The small molecule below binds the protein below.
Small molecule (SMILES): O=P(O)(O)OC[C@H]1O[C@](O)(COP(=O)(O)O)[C@@H](O)[C@@H]1O

Binding-site contacts:
Ligand atom O4 contacts residue THR542 of chain 2.C at 3.6 Å (h-bond).
Ligand atom O6P contacts residue GLY540 of chain 2.C at 2.8 Å (h-bond).
Ligand atom O4P contacts residue SER457 of chain 2.C at 2.8 Å (h-bond).
Ligand atom P2 contacts residue THR452 of chain 2.C at 3.5 Å.
Ligand atom O6 contacts residue THR452 of chain 2.C at 3.7 Å.
Ligand atom O2 contacts residue GLY534 of chain 2.C at 3.6 Å.
Ligand atom O5P contacts residue SER539 of chain 2.C at 2.8 Å (h-bond).
Ligand atom C3 contacts residue GLY538 of chain 2.C at 3.4 Å.
Ligand atom C1 contacts residue ARG509 of chain 2.C at 3.7 Å.
Ligand atom O3 contacts residue TRP502 of chain 2.C at 3.7 Å.
Ligand atom O6P contacts residue SER457 of chain 2.C at 3.7 Å.
Ligand atom C4 contacts residue GLY538 of chain 2.C at 3.1 Å.
Ligand atom O5P contacts residue THR452 of chain 2.C at 3.6 Å (h-bond).
Ligand atom C6 contacts residue LEU451 of chain 2.C at 3.5 Å (hydrophobic).
Ligand atom O3P contacts residue PRO537 of chain 2.C at 3.6 Å.
Ligand atom P2 contacts residue SER539 of chain 2.C at 3.6 Å.
Ligand atom O1 contacts residue GLY538 of chain 2.C at 3.2 Å (h-bond).
Ligand atom O1 contacts residue PRO537 of chain 2.C at 3.6 Å.
Ligand atom O3 contacts residue ARG536 of chain 2.C at 2.7 Å (salt-bridge).
Ligand atom O6P contacts residue SER539 of chain 2.C at 3.4 Å.
Ligand atom O1P contacts residue ARG509 of chain 2.C at 3.1 Å (salt-bridge).
Ligand atom C5 contacts residue GLY538 of chain 2.C at 3.3 Å.
Ligand atom O5P contacts residue LYS453 of chain 2.C at 3.5 Å (salt-bridge).
Ligand atom O3P contacts residue TRP502 of chain 2.C at 3.4 Å (h-bond).
Ligand atom O2P contacts residue PRO537 of chain 2.C at 3.6 Å.
Ligand atom C6 contacts residue THR452 of chain 2.C at 3.7 Å.
Ligand atom O6 contacts residue SER539 of chain 2.C at 3.6 Å.
Ligand atom O3P contacts residue ARG509 of chain 2.C at 3.4 Å (salt-bridge).
Ligand atom O4 contacts residue PHE541 of chain 2.C at 3.1 Å (h-bond).
Ligand atom O4P contacts residue THR452 of chain 2.C at 2.6 Å (h-bond).
Ligand atom O3 contacts residue GLY534 of chain 2.C at 3.0 Å.
Ligand atom C6 contacts residue THR542 of chain 2.C at 3.4 Å.
Ligand atom O2 contacts residue LEU451 of chain 2.C at 3.5 Å.
Ligand atom P1 contacts residue GLY538 of chain 2.C at 3.5 Å.
Ligand atom O5P contacts residue SER454 of chain 2.C at 2.5 Å (h-bond).
Ligand atom O6 contacts residue LYS453 of chain 2.C at 3.2 Å (salt-bridge).
Ligand atom O2P contacts residue GLY538 of chain 2.C at 2.7 Å (h-bond).
Ligand atom O4 contacts residue GLY538 of chain 2.C at 2.3 Å (h-bond).
Ligand atom C3 contacts residue ARG536 of chain 2.C at 3.2 Å.
Ligand atom O5 contacts residue LEU451 of chain 2.C at 3.7 Å.

Sequence of chain 2.C:
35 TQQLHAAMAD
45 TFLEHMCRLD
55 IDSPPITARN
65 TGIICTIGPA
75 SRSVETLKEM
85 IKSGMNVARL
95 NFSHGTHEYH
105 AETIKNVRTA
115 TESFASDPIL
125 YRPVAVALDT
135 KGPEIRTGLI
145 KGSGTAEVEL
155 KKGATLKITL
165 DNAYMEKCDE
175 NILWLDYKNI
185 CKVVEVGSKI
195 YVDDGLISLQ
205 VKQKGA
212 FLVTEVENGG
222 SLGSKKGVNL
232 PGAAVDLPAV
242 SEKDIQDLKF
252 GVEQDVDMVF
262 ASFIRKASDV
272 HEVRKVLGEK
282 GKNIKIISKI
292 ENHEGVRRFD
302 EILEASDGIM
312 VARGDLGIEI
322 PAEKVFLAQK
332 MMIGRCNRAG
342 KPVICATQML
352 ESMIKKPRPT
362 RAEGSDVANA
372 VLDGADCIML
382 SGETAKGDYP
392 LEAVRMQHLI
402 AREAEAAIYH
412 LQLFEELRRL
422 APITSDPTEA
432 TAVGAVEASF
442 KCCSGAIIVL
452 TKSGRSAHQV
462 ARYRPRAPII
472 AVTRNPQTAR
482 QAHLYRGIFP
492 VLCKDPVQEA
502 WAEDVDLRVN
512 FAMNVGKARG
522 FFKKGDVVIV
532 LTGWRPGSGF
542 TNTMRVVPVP